Sequence of chain 3.A:
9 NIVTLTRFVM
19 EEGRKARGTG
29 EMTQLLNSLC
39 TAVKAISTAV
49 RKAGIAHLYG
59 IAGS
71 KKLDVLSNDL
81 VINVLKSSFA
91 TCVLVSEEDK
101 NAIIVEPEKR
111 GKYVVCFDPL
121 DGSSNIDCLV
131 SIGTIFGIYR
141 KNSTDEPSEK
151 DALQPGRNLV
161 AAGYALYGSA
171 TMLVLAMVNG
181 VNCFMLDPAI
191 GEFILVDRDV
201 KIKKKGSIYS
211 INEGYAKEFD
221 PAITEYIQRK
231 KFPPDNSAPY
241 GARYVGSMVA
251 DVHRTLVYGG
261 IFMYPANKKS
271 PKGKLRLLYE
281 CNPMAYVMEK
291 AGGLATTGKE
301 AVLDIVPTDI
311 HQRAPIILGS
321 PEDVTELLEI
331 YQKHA

Sequence of chain 4.A:
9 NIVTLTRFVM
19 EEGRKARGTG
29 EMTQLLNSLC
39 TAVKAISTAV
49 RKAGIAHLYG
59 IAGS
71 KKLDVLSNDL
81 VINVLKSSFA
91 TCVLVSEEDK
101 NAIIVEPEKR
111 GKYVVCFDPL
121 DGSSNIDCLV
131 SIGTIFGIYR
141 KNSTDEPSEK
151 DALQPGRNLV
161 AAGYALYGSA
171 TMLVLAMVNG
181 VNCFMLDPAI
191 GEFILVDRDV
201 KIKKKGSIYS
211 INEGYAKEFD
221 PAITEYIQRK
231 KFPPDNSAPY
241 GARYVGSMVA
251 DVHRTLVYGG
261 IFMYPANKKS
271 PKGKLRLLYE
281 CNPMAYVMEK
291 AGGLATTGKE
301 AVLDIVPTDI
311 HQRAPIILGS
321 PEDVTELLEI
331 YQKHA

Binding-site contacts:
Ligand atom C6 contacts residue ASN125 of chain 4.A at 4.1 Å.
Ligand atom C5 contacts residue SER124 of chain 4.A at 3.4 Å.
Ligand atom C1 contacts residue ASP127 of chain 4.A at 4.2 Å.
Ligand atom O2 contacts residue SER124 of chain 4.A at 3.6 Å (h-bond).
Ligand atom C5 contacts residue ILE208 of chain 3.A at 4.5 Å (hydrophobic).
Ligand atom C4 contacts residue ASN125 of chain 4.A at 4.5 Å.
Ligand atom C2 contacts residue SER124 of chain 4.A at 2.9 Å.
Ligand atom C3 contacts residue SER124 of chain 4.A at 2.8 Å.
Ligand atom C6 contacts residue ARG243 of chain 3.A at 3.6 Å.
Ligand atom C2 contacts residue ARG254 of chain 3.A at 4.3 Å.
Ligand atom O1 contacts residue VAL130 of chain 4.A at 3.6 Å.
Ligand atom C3 contacts residue TYR258 of chain 3.A at 3.9 Å (hydrophobic).
Ligand atom N1 contacts residue CYS128 of chain 4.A at 4.0 Å.
Ligand atom C3 contacts residue CYS128 of chain 4.A at 3.9 Å (hydrophobic).
Ligand atom C3 contacts residue ASN125 of chain 4.A at 4.2 Å.
Ligand atom O1 contacts residue ARG254 of chain 3.A at 3.9 Å.
Ligand atom C1 contacts residue SER124 of chain 4.A at 2.9 Å.
Ligand atom O1 contacts residue CYS128 of chain 4.A at 3.4 Å (h-bond).
Ligand atom O2 contacts residue TYR258 of chain 3.A at 3.1 Å.
Ligand atom N1 contacts residue TYR258 of chain 3.A at 4.2 Å.
Ligand atom C2 contacts residue CYS128 of chain 4.A at 3.0 Å (hydrophobic).
Ligand atom C4 contacts residue ASP127 of chain 4.A at 3.5 Å.
Ligand atom C6 contacts residue ILE208 of chain 3.A at 3.1 Å (hydrophobic).
Ligand atom C4 contacts residue CYS128 of chain 4.A at 2.8 Å (hydrophobic).
Ligand atom C1 contacts residue CYS128 of chain 4.A at 2.0 Å (hydrophobic).
Ligand atom C4 contacts residue TYR258 of chain 3.A at 4.0 Å (hydrophobic).
Ligand atom C1 contacts residue ASN125 of chain 4.A at 3.7 Å.
Ligand atom C2 contacts residue ASN125 of chain 4.A at 2.7 Å.
Ligand atom C6 contacts residue TYR258 of chain 3.A at 4.0 Å (hydrophobic).
Ligand atom C5 contacts residue ASN125 of chain 4.A at 2.9 Å.
Ligand atom N1 contacts residue SER124 of chain 4.A at 3.1 Å (h-bond).
Ligand atom N1 contacts residue ASN125 of chain 4.A at 3.2 Å (h-bond).
Ligand atom C4 contacts residue SER124 of chain 4.A at 2.8 Å.
Ligand atom O1 contacts residue ASN125 of chain 4.A at 2.3 Å (h-bond).
Ligand atom O1 contacts residue SER124 of chain 4.A at 3.7 Å.
Ligand atom C5 contacts residue ARG243 of chain 3.A at 3.8 Å.

The protein below binds the small molecule below.
Small molecule (SMILES): CCN1C(=O)CCC1=O